Binding-site contacts:
Ligand atom C4 contacts residue ARG101 of chain 1.A at 3.8 Å.
Ligand atom O4 contacts residue GLU107 of chain 1.B at 2.7 Å (salt-bridge).
Ligand atom O7 contacts residue ASN31 of chain 1.A at 3.5 Å (h-bond).
Ligand atom O5 contacts residue TYR98 of chain 1.A at 3.6 Å.
Ligand atom C11 contacts residue ASN56 of chain 1.B at 4.0 Å.
Ligand atom C4 contacts residue HIS102 of chain 1.B at 4.0 Å.
Ligand atom O7 contacts residue TYR98 of chain 1.A at 3.8 Å.
Ligand atom O7 contacts residue GLY104 of chain 1.B at 4.0 Å.
Ligand atom O5 contacts residue SER97 of chain 1.A at 2.7 Å (h-bond).
Ligand atom O1A contacts residue ARG33 of chain 1.A at 3.9 Å.
Ligand atom O4 contacts residue SER97 of chain 1.A at 3.8 Å.
Ligand atom C7 contacts residue TYR98 of chain 1.A at 3.7 Å (hydrophobic).
Ligand atom O2 contacts residue ASN56 of chain 1.B at 3.2 Å (h-bond).
Ligand atom C10 contacts residue ALA55 of chain 1.B at 3.7 Å (hydrophobic).
Ligand atom C3 contacts residue TYR33 of chain 1.B at 3.9 Å (hydrophobic).
Ligand atom O5 contacts residue ARG101 of chain 1.A at 3.5 Å (salt-bridge).
Ligand atom C5 contacts residue TYR33 of chain 1.B at 3.5 Å (hydrophobic).
Ligand atom C5 contacts residue GLU107 of chain 1.B at 3.5 Å.
Ligand atom O7 contacts residue ASN56 of chain 1.B at 3.1 Å (h-bond).
Ligand atom C1 contacts residue ARG52 of chain 1.B at 3.6 Å.
Ligand atom C11 contacts residue ALA55 of chain 1.B at 3.2 Å (hydrophobic).
Ligand atom C3 contacts residue ARG101 of chain 1.A at 3.8 Å.
Ligand atom C9 contacts residue ASN56 of chain 1.B at 3.6 Å.
Ligand atom O1B contacts residue ARG52 of chain 1.B at 2.6 Å (salt-bridge).
Ligand atom C9 contacts residue ALA55 of chain 1.B at 4.1 Å (hydrophobic).
Ligand atom O4 contacts residue HIS102 of chain 1.B at 4.0 Å.
Ligand atom C2 contacts residue TYR33 of chain 1.B at 3.9 Å (hydrophobic).
Ligand atom O4 contacts residue TYR33 of chain 1.B at 3.5 Å (h-bond).
Ligand atom O1B contacts residue TYR33 of chain 1.B at 2.7 Å (h-bond).
Ligand atom C5 contacts residue HIS102 of chain 1.B at 3.8 Å.
Ligand atom O7 contacts residue TYR38 of chain 1.A at 3.2 Å.
Ligand atom C10 contacts residue ASN56 of chain 1.B at 3.8 Å.
Ligand atom O1A contacts residue ARG52 of chain 1.B at 3.0 Å (salt-bridge).
Ligand atom C6 contacts residue ASN56 of chain 1.B at 3.9 Å.
Ligand atom C4 contacts residue GLU107 of chain 1.B at 3.1 Å.
Ligand atom O4 contacts residue ARG101 of chain 1.A at 2.7 Å (salt-bridge).
Ligand atom C4 contacts residue TYR33 of chain 1.B at 3.4 Å (hydrophobic).
Ligand atom C1 contacts residue TYR33 of chain 1.B at 3.7 Å (hydrophobic).
Ligand atom C5 contacts residue SER97 of chain 1.A at 3.5 Å.
Ligand atom O5 contacts residue HIS102 of chain 1.B at 3.1 Å.

This protein binds this small molecule.
Small molecule (SMILES): C=CCO[C@]1(C(=O)O)C[C@@H](O[C@]2(C(=O)O)C[C@@H](O[C@]3(C(=O)O)C[C@@H](O)[C@@H](O)[C@@H]([C@H](O)CO)O3)[C@@H](O)[C@@H]([C@H](O)CO)O2)[C@@H](O)[C@@H]([C@H](O)CO)O1

Sequence of chain 1.A:
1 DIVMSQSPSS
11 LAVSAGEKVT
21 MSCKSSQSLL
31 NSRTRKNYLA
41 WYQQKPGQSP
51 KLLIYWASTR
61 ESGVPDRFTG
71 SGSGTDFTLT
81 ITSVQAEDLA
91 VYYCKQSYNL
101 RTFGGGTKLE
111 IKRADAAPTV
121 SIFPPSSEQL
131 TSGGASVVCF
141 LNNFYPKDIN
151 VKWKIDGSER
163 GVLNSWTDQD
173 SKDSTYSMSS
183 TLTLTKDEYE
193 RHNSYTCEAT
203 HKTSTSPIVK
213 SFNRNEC

Sequence of chain 1.B:
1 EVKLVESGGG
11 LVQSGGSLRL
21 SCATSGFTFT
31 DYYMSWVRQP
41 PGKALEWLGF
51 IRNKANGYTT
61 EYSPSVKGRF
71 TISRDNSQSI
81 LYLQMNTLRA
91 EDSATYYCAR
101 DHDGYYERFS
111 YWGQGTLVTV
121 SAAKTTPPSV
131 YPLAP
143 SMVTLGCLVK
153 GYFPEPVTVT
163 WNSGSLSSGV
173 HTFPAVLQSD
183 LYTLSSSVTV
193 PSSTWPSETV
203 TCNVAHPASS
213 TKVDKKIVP